This protein binds this small molecule.
Small molecule (SMILES): CN1CCN(C2=Nc3cc(F)ccc3Nc3ccc(F)cc32)CC1

Sequence of chain 1.A:
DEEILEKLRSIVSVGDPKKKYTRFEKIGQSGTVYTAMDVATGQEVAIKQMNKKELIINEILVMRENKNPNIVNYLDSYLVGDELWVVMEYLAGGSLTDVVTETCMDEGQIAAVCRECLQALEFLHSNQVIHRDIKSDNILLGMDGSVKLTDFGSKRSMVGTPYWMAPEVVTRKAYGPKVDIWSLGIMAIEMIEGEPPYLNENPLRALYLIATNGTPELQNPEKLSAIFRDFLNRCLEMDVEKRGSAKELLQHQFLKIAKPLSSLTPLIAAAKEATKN

Binding-site contacts:
Ligand atom F contacts residue THR158 of chain 1.A at 3.3 Å.
Ligand atom C13 contacts residue ASN74 of chain 1.A at 3.9 Å.
Ligand atom C10 contacts residue GOL1 of chain 1.D at 3.6 Å.
Ligand atom C4 contacts residue VAL137 of chain 1.A at 3.8 Å (hydrophobic).
Ligand atom C12 contacts residue MET71 of chain 1.A at 3.6 Å (hydrophobic).
Ligand atom C9 contacts residue GOL1 of chain 1.D at 4.0 Å.
Ligand atom C14 contacts residue PHE131 of chain 1.A at 3.9 Å (hydrophobic).
Ligand atom C16 contacts residue LEU132 of chain 1.A at 3.9 Å (hydrophobic).
Ligand atom C11 contacts residue GOL1 of chain 1.D at 3.7 Å.
Ligand atom C13 contacts residue MET71 of chain 1.A at 3.8 Å (hydrophobic).
Ligand atom C9 contacts residue LEU157 of chain 1.A at 3.6 Å (hydrophobic).
Ligand atom N3 contacts residue GOL1 of chain 1.D at 3.9 Å.
Ligand atom C15 contacts residue VAL70 of chain 1.A at 3.6 Å (hydrophobic).
Ligand atom C17 contacts residue LEU132 of chain 1.A at 3.9 Å (hydrophobic).
Ligand atom F contacts residue LEU157 of chain 1.A at 3.5 Å.
Ligand atom F1 contacts residue ASN135 of chain 1.A at 3.5 Å.
Ligand atom F1 contacts residue VAL70 of chain 1.A at 3.2 Å.
Ligand atom C contacts residue GLU67 of chain 1.A at 3.7 Å.
Ligand atom C3 contacts residue GLU67 of chain 1.A at 3.8 Å.
Ligand atom F1 contacts residue ASN74 of chain 1.A at 3.6 Å.
Ligand atom C1 contacts residue VAL137 of chain 1.A at 3.7 Å (hydrophobic).
Ligand atom F contacts residue ASP159 of chain 1.A at 4.0 Å.
Ligand atom C2 contacts residue GLU67 of chain 1.A at 3.5 Å.
Ligand atom N2 contacts residue GOL1 of chain 1.D at 3.5 Å (h-bond).
Ligand atom C14 contacts residue ASN74 of chain 1.A at 3.5 Å.
Ligand atom C2 contacts residue VAL137 of chain 1.A at 3.8 Å (hydrophobic).
Ligand atom F contacts residue HIS139 of chain 1.A at 3.1 Å.
Ligand atom C6 contacts residue GOL1 of chain 1.D at 3.6 Å.
Ligand atom C4 contacts residue GLU67 of chain 1.A at 3.9 Å.
Ligand atom C14 contacts residue MET71 of chain 1.A at 3.9 Å (hydrophobic).
Ligand atom N contacts residue GLU67 of chain 1.A at 3.2 Å.
Ligand atom C13 contacts residue ILE79 of chain 1.A at 3.5 Å (hydrophobic).
Ligand atom C10 contacts residue VAL80 of chain 1.A at 3.5 Å (hydrophobic).
Ligand atom C16 contacts residue VAL70 of chain 1.A at 3.8 Å (hydrophobic).
Ligand atom C1 contacts residue GLU67 of chain 1.A at 3.8 Å.
Ligand atom N3 contacts residue MET71 of chain 1.A at 3.5 Å.
Ligand atom C9 contacts residue ILE79 of chain 1.A at 3.8 Å (hydrophobic).
Ligand atom C16 contacts residue VAL137 of chain 1.A at 3.9 Å (hydrophobic).
Ligand atom C10 contacts residue ILE79 of chain 1.A at 3.7 Å (hydrophobic).
Ligand atom N1 contacts residue VAL137 of chain 1.A at 4.0 Å.